Binding-site contacts:
Ligand atom C2' contacts residue GLU215 of chain 55.A at 3.6 Å.
Ligand atom O3' contacts residue GLU215 of chain 55.A at 3.5 Å (salt-bridge).
Ligand atom C1' contacts residue GLY437 of chain 55.A at 3.3 Å.
Ligand atom N9 contacts residue VAL217 of chain 55.A at 4.4 Å.
Ligand atom C8 contacts residue PRO429 of chain 55.A at 4.3 Å (hydrophobic).
Ligand atom C2' contacts residue ASP216 of chain 55.A at 4.3 Å.
Ligand atom N9 contacts residue GLY437 of chain 55.A at 3.3 Å (h-bond).
Ligand atom O3P contacts residue LYS439 of chain 55.A at 2.9 Å.
Ligand atom N1 contacts residue HIS428 of chain 55.A at 3.3 Å.
Ligand atom O3' contacts residue LYS439 of chain 55.A at 3.5 Å.
Ligand atom N7 contacts residue GLY437 of chain 55.A at 3.5 Å (h-bond).
Ligand atom O3' contacts residue GLY437 of chain 55.A at 3.9 Å.
Ligand atom P contacts residue HIS426 of chain 55.A at 3.9 Å.
Ligand atom C6 contacts residue PRO218 of chain 55.A at 4.2 Å (hydrophobic).
Ligand atom C3' contacts residue GLY437 of chain 55.A at 3.9 Å.
Ligand atom C4 contacts residue PRO218 of chain 55.A at 4.1 Å (hydrophobic).
Ligand atom O3' contacts residue ILE420 of chain 55.A at 4.2 Å.
Ligand atom N9 contacts residue PRO429 of chain 55.A at 4.3 Å.
Ligand atom N7 contacts residue PRO218 of chain 55.A at 4.0 Å.
Ligand atom O1P contacts residue HIS426 of chain 55.A at 2.7 Å (h-bond).
Ligand atom N7 contacts residue PRO429 of chain 55.A at 4.3 Å.
Ligand atom C2' contacts residue GLY437 of chain 55.A at 2.8 Å.
Ligand atom C8 contacts residue VAL217 of chain 55.A at 3.5 Å (hydrophobic).
Ligand atom P contacts residue LYS439 of chain 55.A at 3.3 Å.
Ligand atom C2 contacts residue HIS428 of chain 55.A at 3.8 Å.
Ligand atom O1P contacts residue LYS439 of chain 55.A at 2.6 Å.
Ligand atom N6 contacts residue ASP407 of chain 55.A at 3.6 Å (salt-bridge).
Ligand atom C8 contacts residue GLY437 of chain 55.A at 2.8 Å.
Ligand atom C8 contacts residue PRO218 of chain 55.A at 4.2 Å (hydrophobic).
Ligand atom C3' contacts residue GLU215 of chain 55.A at 3.3 Å.
Ligand atom O2P contacts residue HIS426 of chain 55.A at 3.6 Å.
Ligand atom N3 contacts residue PRO429 of chain 55.A at 4.4 Å.
Ligand atom N6 contacts residue HIS428 of chain 55.A at 4.0 Å.
Ligand atom O5' contacts residue LYS439 of chain 55.A at 3.8 Å.
Ligand atom C6 contacts residue SER430 of chain 55.A at 4.2 Å.
Ligand atom C5 contacts residue PRO218 of chain 55.A at 4.0 Å (hydrophobic).
Ligand atom N9 contacts residue PRO218 of chain 55.A at 4.2 Å.
Ligand atom N7 contacts residue VAL217 of chain 55.A at 3.7 Å.
Ligand atom C6 contacts residue HIS428 of chain 55.A at 4.2 Å.
Ligand atom N6 contacts residue SER430 of chain 55.A at 3.7 Å.

Sequence of chain 55.A:
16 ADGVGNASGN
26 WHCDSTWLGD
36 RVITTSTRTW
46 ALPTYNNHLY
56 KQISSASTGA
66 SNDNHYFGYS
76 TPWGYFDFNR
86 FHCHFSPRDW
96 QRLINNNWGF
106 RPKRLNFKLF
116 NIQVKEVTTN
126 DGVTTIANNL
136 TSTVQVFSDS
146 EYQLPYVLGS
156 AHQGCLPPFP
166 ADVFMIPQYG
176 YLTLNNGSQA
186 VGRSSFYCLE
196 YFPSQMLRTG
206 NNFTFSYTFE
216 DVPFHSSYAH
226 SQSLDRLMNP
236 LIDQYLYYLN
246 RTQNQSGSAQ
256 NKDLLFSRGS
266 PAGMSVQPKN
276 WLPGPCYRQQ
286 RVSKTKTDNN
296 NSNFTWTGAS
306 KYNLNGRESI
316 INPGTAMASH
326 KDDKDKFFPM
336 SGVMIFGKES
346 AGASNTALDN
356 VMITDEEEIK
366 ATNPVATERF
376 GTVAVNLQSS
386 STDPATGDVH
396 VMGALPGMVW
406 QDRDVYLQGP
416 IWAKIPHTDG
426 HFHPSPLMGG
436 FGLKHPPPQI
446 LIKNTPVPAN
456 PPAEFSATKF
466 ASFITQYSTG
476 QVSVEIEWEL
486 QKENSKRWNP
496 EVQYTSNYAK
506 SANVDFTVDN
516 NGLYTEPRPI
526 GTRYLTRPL

The protein below binds the small molecule below.
Small molecule (SMILES): Nc1ncnc2c1ncn2[C@@H]1C[C@@H](O)[C@@H](COP(=O)(O)O)O1